Binding-site contacts:
Ligand atom CE contacts residue ARG165 of chain 4.D at 2.8 Å.
Ligand atom O contacts residue ILE130 of chain 4.D at 3.5 Å.
Ligand atom O contacts residue TYR162 of chain 4.D at 3.4 Å.
Ligand atom N contacts residue GLY105 of chain 4.D at 3.1 Å (h-bond).
Ligand atom CB contacts residue GLY105 of chain 4.D at 3.2 Å.
Ligand atom CG contacts residue PHE126 of chain 4.D at 3.7 Å (hydrophobic).
Ligand atom CB contacts residue ILE130 of chain 4.D at 3.4 Å (hydrophobic).
Ligand atom CD contacts residue GLN203 of chain 4.D at 2.8 Å.
Ligand atom CA contacts residue GLN203 of chain 4.D at 3.5 Å.
Ligand atom CB contacts residue VAL125 of chain 4.D at 2.6 Å (hydrophobic).
Ligand atom CA contacts residue VAL125 of chain 4.D at 3.1 Å (hydrophobic).
Ligand atom O contacts residue SER163 of chain 4.D at 3.6 Å (h-bond).
Ligand atom C contacts residue VAL127 of chain 4.D at 3.5 Å (hydrophobic).
Ligand atom O contacts residue VAL127 of chain 4.D at 1.8 Å (h-bond).
Ligand atom CA contacts residue VAL127 of chain 4.D at 3.6 Å (hydrophobic).
Ligand atom CG contacts residue TYR162 of chain 4.D at 3.1 Å (hydrophobic).
Ligand atom CB contacts residue ILE104 of chain 4.D at 3.5 Å (hydrophobic).
Ligand atom N contacts residue VAL125 of chain 4.D at 3.5 Å (h-bond).
Ligand atom O contacts residue LEU103 of chain 4.D at 3.6 Å.
Ligand atom C contacts residue TYR162 of chain 4.D at 3.5 Å (hydrophobic).
Ligand atom O contacts residue LEU161 of chain 4.D at 3.3 Å (h-bond).
Ligand atom CA contacts residue LEU161 of chain 4.D at 3.2 Å (hydrophobic).
Ligand atom CA contacts residue ILE130 of chain 4.D at 3.2 Å (hydrophobic).
Ligand atom C contacts residue ILE130 of chain 4.D at 3.7 Å (hydrophobic).
Ligand atom CA contacts residue PHE126 of chain 4.D at 3.2 Å (hydrophobic).
Ligand atom C contacts residue GLN203 of chain 4.D at 2.3 Å.
Ligand atom CB contacts residue TYR162 of chain 4.D at 2.6 Å (hydrophobic).
Ligand atom N contacts residue LEU161 of chain 4.D at 3.3 Å (h-bond).
Ligand atom O contacts residue GLN203 of chain 4.D at 1.3 Å (h-bond).
Ligand atom O contacts residue VAL127 of chain 4.D at 2.2 Å.
Ligand atom CD2 contacts residue PHE126 of chain 4.D at 3.3 Å (hydrophobic).
Ligand atom C contacts residue VAL127 of chain 4.D at 3.0 Å (hydrophobic).
Ligand atom O contacts residue PHE126 of chain 4.D at 2.8 Å.
Ligand atom N contacts residue GLN203 of chain 4.D at 3.7 Å.
Ligand atom SD contacts residue ARG165 of chain 4.D at 2.3 Å (salt-bridge).
Ligand atom CD1 contacts residue GLN203 of chain 4.D at 3.4 Å.
Ligand atom CA contacts residue TYR162 of chain 4.D at 3.5 Å (hydrophobic).
Ligand atom CD2 contacts residue LEU161 of chain 4.D at 3.4 Å (hydrophobic).
Ligand atom N contacts residue GLN203 of chain 4.D at 2.9 Å (h-bond).
Ligand atom CD1 contacts residue TYR162 of chain 4.D at 2.8 Å (hydrophobic).

This small molecule binds to this protein.
Small molecule (SMILES): CSCC[C@H](NC(=O)[C@@H]1CCCN1C(=O)[C@H](CC(C)C)NC(=O)[C@H](CC(C)C)NC(=O)[C@H](CCCCN)NC(=O)[C@H](C)NC(=O)[C@H](CCCCN)NC(=O)[C@@H](N)CCCN=C(N)N)C(=O)N[C@@H](CCC(=O)O)C(=O)N[C@@H](CCC(=O)O)C(=O)N[C@@H](C)C(=O)N[C@@H](CC(C)C)C(=O)N[C@@H](CC(C)C)C(=O)N1CCC[C@H]1C=O

Sequence of chain 4.D:
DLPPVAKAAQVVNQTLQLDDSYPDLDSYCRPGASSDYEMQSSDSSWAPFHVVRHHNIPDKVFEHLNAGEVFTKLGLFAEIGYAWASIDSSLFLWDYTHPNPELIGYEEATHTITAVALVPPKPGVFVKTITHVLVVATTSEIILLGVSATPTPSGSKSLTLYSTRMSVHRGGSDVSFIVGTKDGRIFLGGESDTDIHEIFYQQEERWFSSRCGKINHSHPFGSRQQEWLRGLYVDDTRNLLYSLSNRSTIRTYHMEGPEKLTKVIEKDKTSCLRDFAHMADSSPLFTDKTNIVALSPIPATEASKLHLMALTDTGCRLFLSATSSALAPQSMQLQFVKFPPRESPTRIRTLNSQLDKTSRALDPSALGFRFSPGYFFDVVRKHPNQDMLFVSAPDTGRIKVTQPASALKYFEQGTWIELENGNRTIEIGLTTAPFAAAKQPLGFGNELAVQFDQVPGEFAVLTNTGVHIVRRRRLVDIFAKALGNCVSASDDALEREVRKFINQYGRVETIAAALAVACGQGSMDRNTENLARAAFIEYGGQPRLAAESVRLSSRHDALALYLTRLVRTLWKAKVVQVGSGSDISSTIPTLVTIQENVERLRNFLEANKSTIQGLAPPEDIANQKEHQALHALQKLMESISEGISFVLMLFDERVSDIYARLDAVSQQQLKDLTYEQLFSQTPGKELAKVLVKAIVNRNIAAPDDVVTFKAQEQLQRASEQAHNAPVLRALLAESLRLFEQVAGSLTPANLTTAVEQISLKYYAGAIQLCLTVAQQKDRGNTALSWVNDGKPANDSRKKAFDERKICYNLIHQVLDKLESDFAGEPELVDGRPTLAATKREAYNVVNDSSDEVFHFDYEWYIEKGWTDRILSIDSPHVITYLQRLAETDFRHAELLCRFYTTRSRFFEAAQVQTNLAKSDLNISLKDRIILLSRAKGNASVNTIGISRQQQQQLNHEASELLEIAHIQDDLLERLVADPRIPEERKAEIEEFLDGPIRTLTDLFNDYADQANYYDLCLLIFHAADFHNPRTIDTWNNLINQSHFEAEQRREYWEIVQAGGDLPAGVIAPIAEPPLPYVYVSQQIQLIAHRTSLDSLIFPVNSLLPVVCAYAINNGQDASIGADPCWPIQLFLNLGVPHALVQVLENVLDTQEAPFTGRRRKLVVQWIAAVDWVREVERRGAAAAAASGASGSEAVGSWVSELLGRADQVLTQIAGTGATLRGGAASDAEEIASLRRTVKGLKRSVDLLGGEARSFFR